The protein below binds the small molecule below.
Small molecule (SMILES): C[C@H](N)C(=O)N[C@H](C(=O)N1CCC[C@H]1C(=O)N[C@@H](C)C(=O)N[C@@H](CC1=c2ccccc2=NC1)C(=O)N[C@H](C=O)CC(N)=O)[C@@H](C)O

Sequence of chain 1.D:
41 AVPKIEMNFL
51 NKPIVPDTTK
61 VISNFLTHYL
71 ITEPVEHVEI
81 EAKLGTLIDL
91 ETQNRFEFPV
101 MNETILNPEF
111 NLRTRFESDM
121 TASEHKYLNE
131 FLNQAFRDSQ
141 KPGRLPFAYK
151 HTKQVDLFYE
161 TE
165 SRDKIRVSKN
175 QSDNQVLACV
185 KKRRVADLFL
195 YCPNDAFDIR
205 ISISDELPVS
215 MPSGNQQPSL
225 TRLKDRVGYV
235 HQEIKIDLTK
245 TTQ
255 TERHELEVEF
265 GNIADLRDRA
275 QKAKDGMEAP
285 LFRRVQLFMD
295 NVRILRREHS

Binding-site contacts:
Ligand atom CE2 contacts residue PHE65 of chain 1.D at 3.7 Å (hydrophobic).
Ligand atom NE1 contacts residue TYR69 of chain 1.D at 4.2 Å.
Ligand atom CG contacts residue MET101 of chain 1.C at 3.7 Å (hydrophobic).
Ligand atom CA contacts residue GLU109 of chain 1.D at 4.1 Å.
Ligand atom C contacts residue ASN107 of chain 1.D at 4.0 Å.
Ligand atom CH2 contacts residue MET101 of chain 1.C at 3.7 Å (hydrophobic).
Ligand atom O contacts residue PHE110 of chain 1.D at 4.0 Å.
Ligand atom CZ3 contacts residue MET101 of chain 1.C at 3.8 Å (hydrophobic).
Ligand atom O contacts residue GLU109 of chain 1.D at 4.2 Å.
Ligand atom O contacts residue ASN64 of chain 1.D at 3.2 Å.
Ligand atom O contacts residue ASN107 of chain 1.D at 3.0 Å (h-bond).
Ligand atom CZ3 contacts residue PHE65 of chain 1.D at 4.0 Å (hydrophobic).
Ligand atom CE3 contacts residue PHE65 of chain 1.D at 3.7 Å (hydrophobic).
Ligand atom N contacts residue GLU109 of chain 1.D at 3.5 Å.
Ligand atom CD contacts residue ASN107 of chain 1.D at 3.5 Å.
Ligand atom CZ2 contacts residue PHE65 of chain 1.D at 3.6 Å (hydrophobic).
Ligand atom CE3 contacts residue VAL61 of chain 1.D at 4.2 Å (hydrophobic).
Ligand atom CA contacts residue ASN107 of chain 1.D at 4.2 Å.
Ligand atom CD2 contacts residue PHE65 of chain 1.D at 4.0 Å (hydrophobic).
Ligand atom CA contacts residue GLU109 of chain 1.D at 3.5 Å.
Ligand atom CH2 contacts residue PHE65 of chain 1.D at 4.1 Å (hydrophobic).
Ligand atom CE3 contacts residue ASN64 of chain 1.D at 4.0 Å.
Ligand atom CD1 contacts residue HIS68 of chain 1.D at 4.1 Å.
Ligand atom CZ3 contacts residue VAL61 of chain 1.D at 3.8 Å (hydrophobic).
Ligand atom ND2 contacts residue ASN198 of chain 1.C at 3.5 Å (h-bond).
Ligand atom C contacts residue GLU109 of chain 1.D at 3.7 Å.
Ligand atom NE1 contacts residue PHE65 of chain 1.D at 4.0 Å.
Ligand atom CB contacts residue PHE110 of chain 1.D at 3.9 Å (hydrophobic).
Ligand atom CD contacts residue GLU109 of chain 1.D at 3.6 Å.
Ligand atom ND2 contacts residue MET101 of chain 1.C at 3.4 Å.
Ligand atom CB contacts residue GLU109 of chain 1.D at 3.9 Å.
Ligand atom OD1 contacts residue ASN64 of chain 1.D at 3.3 Å (h-bond).
Ligand atom CG contacts residue HIS68 of chain 1.D at 4.1 Å.
Ligand atom OD1 contacts residue ASN198 of chain 1.C at 4.2 Å.
Ligand atom CD contacts residue MET101 of chain 1.C at 4.2 Å (hydrophobic).
Ligand atom CB contacts residue MET101 of chain 1.C at 3.8 Å (hydrophobic).
Ligand atom CB contacts residue HIS68 of chain 1.D at 3.5 Å.
Ligand atom OD1 contacts residue VAL61 of chain 1.D at 4.0 Å.
Ligand atom CB contacts residue ASN64 of chain 1.D at 3.8 Å.
Ligand atom CG contacts residue MET101 of chain 1.C at 3.9 Å (hydrophobic).

Sequence of chain 1.C:
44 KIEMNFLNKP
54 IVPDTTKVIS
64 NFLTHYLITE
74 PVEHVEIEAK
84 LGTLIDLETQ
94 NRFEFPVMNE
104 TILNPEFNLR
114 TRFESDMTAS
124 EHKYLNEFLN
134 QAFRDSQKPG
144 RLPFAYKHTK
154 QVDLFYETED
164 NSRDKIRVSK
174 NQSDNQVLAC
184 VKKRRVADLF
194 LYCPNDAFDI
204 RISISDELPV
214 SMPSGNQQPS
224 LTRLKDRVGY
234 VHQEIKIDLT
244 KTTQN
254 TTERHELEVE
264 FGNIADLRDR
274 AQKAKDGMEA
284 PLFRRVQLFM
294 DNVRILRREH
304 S